Binding-site contacts:
Ligand atom C09 contacts residue PRO65 of chain 1.A at 3.5 Å (hydrophobic).
Ligand atom C02 contacts residue ARG26 of chain 1.A at 4.1 Å.
Ligand atom N01 contacts residue ASN66 of chain 1.B at 3.7 Å.
Ligand atom N01 contacts residue ILE64 of chain 1.A at 3.8 Å.
Ligand atom C03 contacts residue ARG26 of chain 1.A at 3.9 Å.
Ligand atom O06 contacts residue ILE64 of chain 1.A at 4.0 Å.
Ligand atom C07 contacts residue PRO65 of chain 1.A at 3.7 Å (hydrophobic).
Ligand atom N01 contacts residue ARG26 of chain 1.A at 3.7 Å.
Ligand atom C11 contacts residue PRO65 of chain 1.A at 3.1 Å (hydrophobic).
Ligand atom C12 contacts residue PRO65 of chain 1.A at 3.4 Å (hydrophobic).
Ligand atom C03 contacts residue ILE64 of chain 1.A at 4.0 Å (hydrophobic).
Ligand atom N01 contacts residue TYR22 of chain 1.A at 2.9 Å (h-bond).
Ligand atom C02 contacts residue TYR22 of chain 1.A at 4.2 Å (hydrophobic).
Ligand atom C12 contacts residue ILE28 of chain 1.A at 3.9 Å (hydrophobic).
Ligand atom C04 contacts residue PRO65 of chain 1.A at 4.3 Å (hydrophobic).
Ligand atom C02 contacts residue ILE64 of chain 1.A at 3.7 Å (hydrophobic).
Ligand atom N05 contacts residue ILE64 of chain 1.A at 3.7 Å.
Ligand atom C11 contacts residue ILE28 of chain 1.A at 4.3 Å (hydrophobic).
Ligand atom O06 contacts residue ASN66 of chain 1.B at 4.5 Å.
Ligand atom C04 contacts residue ILE64 of chain 1.A at 4.2 Å (hydrophobic).
Ligand atom C04 contacts residue ARG26 of chain 1.A at 4.4 Å.
Ligand atom C08 contacts residue PRO65 of chain 1.A at 3.7 Å (hydrophobic).
Ligand atom C03 contacts residue ILE28 of chain 1.A at 4.0 Å (hydrophobic).
Ligand atom C10 contacts residue PRO65 of chain 1.A at 3.2 Å (hydrophobic).

Sequence of chain 1.B:
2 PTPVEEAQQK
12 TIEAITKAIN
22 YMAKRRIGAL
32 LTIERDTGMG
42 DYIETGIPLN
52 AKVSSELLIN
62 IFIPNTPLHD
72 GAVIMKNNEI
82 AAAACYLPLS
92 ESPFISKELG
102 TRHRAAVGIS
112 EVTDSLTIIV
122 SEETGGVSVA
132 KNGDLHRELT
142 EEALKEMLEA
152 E

Sequence of chain 1.A:
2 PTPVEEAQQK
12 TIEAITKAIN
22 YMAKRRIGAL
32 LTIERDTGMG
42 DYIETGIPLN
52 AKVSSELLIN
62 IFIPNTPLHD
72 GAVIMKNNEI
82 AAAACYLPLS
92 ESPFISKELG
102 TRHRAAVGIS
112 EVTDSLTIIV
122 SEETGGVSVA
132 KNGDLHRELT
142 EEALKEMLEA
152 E

A small-molecule ligand and the protein it binds are described below.
Small molecule (SMILES): Nc1cc(-c2ccccc2)no1